Sequence of chain 13.U:
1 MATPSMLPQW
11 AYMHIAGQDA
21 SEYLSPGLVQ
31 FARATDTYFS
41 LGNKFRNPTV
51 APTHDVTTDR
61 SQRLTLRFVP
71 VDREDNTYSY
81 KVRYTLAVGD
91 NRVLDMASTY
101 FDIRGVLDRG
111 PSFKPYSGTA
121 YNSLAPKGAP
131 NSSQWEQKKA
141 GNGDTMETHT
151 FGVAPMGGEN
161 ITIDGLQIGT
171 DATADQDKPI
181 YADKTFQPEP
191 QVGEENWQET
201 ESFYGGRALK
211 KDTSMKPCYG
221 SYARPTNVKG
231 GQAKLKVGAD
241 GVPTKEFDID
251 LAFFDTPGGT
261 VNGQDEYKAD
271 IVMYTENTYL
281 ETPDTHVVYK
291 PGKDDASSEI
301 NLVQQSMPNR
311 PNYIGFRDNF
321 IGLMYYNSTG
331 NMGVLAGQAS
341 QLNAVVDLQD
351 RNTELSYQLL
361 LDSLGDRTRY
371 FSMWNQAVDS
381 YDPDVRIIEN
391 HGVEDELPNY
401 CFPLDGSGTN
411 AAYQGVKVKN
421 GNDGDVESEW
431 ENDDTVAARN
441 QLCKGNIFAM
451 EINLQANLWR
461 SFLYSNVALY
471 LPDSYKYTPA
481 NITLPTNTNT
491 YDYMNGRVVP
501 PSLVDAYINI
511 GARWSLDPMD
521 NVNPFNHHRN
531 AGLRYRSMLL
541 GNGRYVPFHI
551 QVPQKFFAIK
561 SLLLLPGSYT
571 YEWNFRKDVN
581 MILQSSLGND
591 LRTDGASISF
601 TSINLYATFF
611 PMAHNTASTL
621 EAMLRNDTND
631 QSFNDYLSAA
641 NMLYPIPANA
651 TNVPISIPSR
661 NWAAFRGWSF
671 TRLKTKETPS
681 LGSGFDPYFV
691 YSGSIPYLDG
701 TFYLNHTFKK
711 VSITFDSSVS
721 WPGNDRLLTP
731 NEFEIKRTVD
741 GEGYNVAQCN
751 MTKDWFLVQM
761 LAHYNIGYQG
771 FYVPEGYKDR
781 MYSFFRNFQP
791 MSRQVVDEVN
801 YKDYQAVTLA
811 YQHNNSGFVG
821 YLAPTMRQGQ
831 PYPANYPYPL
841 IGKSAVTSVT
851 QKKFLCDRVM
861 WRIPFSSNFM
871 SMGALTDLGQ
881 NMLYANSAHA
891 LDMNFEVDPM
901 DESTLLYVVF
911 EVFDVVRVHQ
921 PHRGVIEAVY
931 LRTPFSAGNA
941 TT

Sequence of chain 13.T:
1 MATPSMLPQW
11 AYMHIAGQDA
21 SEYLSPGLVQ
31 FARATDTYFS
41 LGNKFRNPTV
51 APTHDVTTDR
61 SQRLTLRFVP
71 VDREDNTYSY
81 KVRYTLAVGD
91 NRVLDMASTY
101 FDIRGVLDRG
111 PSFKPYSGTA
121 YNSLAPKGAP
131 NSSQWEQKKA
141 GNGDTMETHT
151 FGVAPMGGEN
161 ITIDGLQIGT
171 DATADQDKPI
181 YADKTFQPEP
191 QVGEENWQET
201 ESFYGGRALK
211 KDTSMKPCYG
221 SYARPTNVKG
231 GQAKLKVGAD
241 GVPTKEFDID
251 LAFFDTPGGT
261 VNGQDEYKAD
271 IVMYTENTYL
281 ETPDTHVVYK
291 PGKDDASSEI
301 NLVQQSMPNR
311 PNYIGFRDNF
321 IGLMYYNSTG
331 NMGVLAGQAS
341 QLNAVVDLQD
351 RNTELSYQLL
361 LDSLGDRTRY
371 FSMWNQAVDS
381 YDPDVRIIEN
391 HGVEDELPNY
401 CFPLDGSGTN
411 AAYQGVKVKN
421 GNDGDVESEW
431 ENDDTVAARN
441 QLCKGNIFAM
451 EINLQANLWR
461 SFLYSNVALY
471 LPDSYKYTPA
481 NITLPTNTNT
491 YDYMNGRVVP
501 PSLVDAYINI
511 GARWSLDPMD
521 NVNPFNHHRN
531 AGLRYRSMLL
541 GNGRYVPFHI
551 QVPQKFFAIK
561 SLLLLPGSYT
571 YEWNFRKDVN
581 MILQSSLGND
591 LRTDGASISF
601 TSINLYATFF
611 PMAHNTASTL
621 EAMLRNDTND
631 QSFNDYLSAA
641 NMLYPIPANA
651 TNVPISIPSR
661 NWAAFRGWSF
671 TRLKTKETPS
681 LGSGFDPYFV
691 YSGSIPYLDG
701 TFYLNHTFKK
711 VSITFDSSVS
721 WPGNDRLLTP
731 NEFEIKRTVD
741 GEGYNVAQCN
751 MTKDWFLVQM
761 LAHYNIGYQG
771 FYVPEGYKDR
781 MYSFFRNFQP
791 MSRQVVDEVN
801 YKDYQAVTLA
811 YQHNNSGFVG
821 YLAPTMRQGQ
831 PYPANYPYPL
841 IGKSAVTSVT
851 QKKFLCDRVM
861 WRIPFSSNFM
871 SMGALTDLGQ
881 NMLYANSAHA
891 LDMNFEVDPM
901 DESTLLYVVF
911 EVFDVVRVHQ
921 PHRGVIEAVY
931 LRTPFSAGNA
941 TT

Binding-site contacts:
Ligand atom OD1 contacts residue ALA874 of chain 13.T at 3.7 Å.
Ligand atom CA contacts residue TYR636 of chain 13.T at 3.7 Å (hydrophobic).
Ligand atom CA contacts residue ASN47 of chain 13.U at 3.8 Å.
Ligand atom N contacts residue PHE45 of chain 13.U at 3.4 Å (h-bond).
Ligand atom C contacts residue GLU911 of chain 13.T at 3.3 Å.
Ligand atom CA contacts residue GLU911 of chain 13.T at 3.8 Å.
Ligand atom N contacts residue GLY42 of chain 13.U at 3.2 Å (h-bond).
Ligand atom CA contacts residue GLY42 of chain 13.U at 3.6 Å.
Ligand atom CA contacts residue PHE45 of chain 13.U at 3.6 Å (hydrophobic).
Ligand atom N contacts residue SER871 of chain 13.T at 3.5 Å (h-bond).
Ligand atom CB contacts residue PHE45 of chain 13.U at 3.3 Å (hydrophobic).
Ligand atom CG2 contacts residue TYR636 of chain 13.T at 3.4 Å (hydrophobic).
Ligand atom OD1 contacts residue ARG862 of chain 13.T at 3.1 Å.
Ligand atom N contacts residue TYR636 of chain 13.T at 3.8 Å.
Ligand atom O contacts residue GLY42 of chain 13.U at 2.9 Å (h-bond).
Ligand atom ND2 contacts residue ARG666 of chain 13.T at 3.4 Å (salt-bridge).
Ligand atom N contacts residue ASN47 of chain 13.U at 3.8 Å.
Ligand atom CD1 contacts residue ASN634 of chain 13.T at 3.6 Å.
Ligand atom O contacts residue ARG666 of chain 13.T at 3.1 Å (salt-bridge).
Ligand atom O contacts residue ARG46 of chain 13.U at 3.5 Å (salt-bridge).
Ligand atom OD1 contacts residue ALA762 of chain 13.T at 3.5 Å.
Ligand atom CD1 contacts residue LEU637 of chain 13.T at 3.7 Å (hydrophobic).
Ligand atom CB contacts residue GLY42 of chain 13.U at 3.5 Å.
Ligand atom O contacts residue TYR636 of chain 13.T at 3.5 Å (h-bond).
Ligand atom OD2 contacts residue SER871 of chain 13.T at 3.2 Å (h-bond).
Ligand atom CD1 contacts residue ALA20 of chain 13.U at 3.7 Å (hydrophobic).
Ligand atom C contacts residue GLY42 of chain 13.U at 3.5 Å.
Ligand atom N contacts residue ARG46 of chain 13.U at 3.5 Å (salt-bridge).
Ligand atom CD1 contacts residue ARG33 of chain 13.U at 3.8 Å.
Ligand atom CE1 contacts residue ASN634 of chain 13.T at 3.4 Å.
Ligand atom CB contacts residue GLY42 of chain 13.U at 3.7 Å.
Ligand atom CG1 contacts residue GLU911 of chain 13.T at 3.7 Å.
Ligand atom O contacts residue ASN47 of chain 13.U at 3.3 Å (h-bond).
Ligand atom CZ contacts residue ASN634 of chain 13.T at 3.8 Å.
Ligand atom OD2 contacts residue PRO864 of chain 13.T at 3.7 Å.
Ligand atom CG2 contacts residue LEU637 of chain 13.T at 3.8 Å (hydrophobic).
Ligand atom O contacts residue GLU911 of chain 13.T at 3.1 Å (salt-bridge).
Ligand atom CD1 contacts residue SER21 of chain 13.U at 3.6 Å.
Ligand atom CZ contacts residue PHE633 of chain 13.T at 3.7 Å (hydrophobic).
Ligand atom O contacts residue TYR636 of chain 13.T at 3.1 Å (h-bond).

This small molecule binds to this protein.
Small molecule (SMILES): CC[C@H](C)[C@H](NC(=O)[C@@H](N)CC(=O)O)C(=O)N[C@@H](CC(N)=O)C(=O)N[C@@H](Cc1ccccc1)C(=O)N[C@@H](CO)C(=O)N[C@@H](CO)C(=O)N[C@H](C=O)CC(C)C